Binding-site contacts:
Ligand atom N contacts residue ASN46 of chain 1.A at 3.5 Å (h-bond).
Ligand atom CG contacts residue ARG96 of chain 1.A at 3.5 Å.
Ligand atom CD1 contacts residue GLN49 of chain 1.A at 3.5 Å.
Ligand atom CZ3 contacts residue GLN49 of chain 1.A at 3.7 Å.
Ligand atom CE contacts residue MET98 of chain 1.A at 3.6 Å (hydrophobic).
Ligand atom N contacts residue TYR39 of chain 1.A at 3.5 Å (h-bond).
Ligand atom O contacts residue VAL59 of chain 1.A at 3.4 Å.
Ligand atom CZ2 contacts residue ARG96 of chain 1.A at 3.7 Å.
Ligand atom CZ2 contacts residue VAL51 of chain 1.A at 3.5 Å (hydrophobic).
Ligand atom NE1 contacts residue GLN49 of chain 1.A at 3.4 Å (h-bond).
Ligand atom CZ2 contacts residue TYR106 of chain 1.A at 3.4 Å (hydrophobic).
Ligand atom CD1 contacts residue ARG96 of chain 1.A at 3.4 Å.
Ligand atom C contacts residue VAL59 of chain 1.A at 3.5 Å (hydrophobic).
Ligand atom NE1 contacts residue ARG96 of chain 1.A at 3.5 Å (salt-bridge).
Ligand atom CE3 contacts residue TYR39 of chain 1.A at 3.5 Å (hydrophobic).
Ligand atom CE1 contacts residue GLU54 of chain 1.A at 3.5 Å.
Ligand atom CH2 contacts residue TYR106 of chain 1.A at 3.6 Å (hydrophobic).
Ligand atom CE2 contacts residue GLN49 of chain 1.A at 3.4 Å.
Ligand atom CA contacts residue ASP56 of chain 1.A at 3.5 Å.
Ligand atom CM contacts residue TYR39 of chain 1.A at 3.6 Å (hydrophobic).
Ligand atom CB contacts residue ARG96 of chain 1.A at 3.6 Å.
Ligand atom CE2 contacts residue ARG96 of chain 1.A at 3.6 Å.
Ligand atom CH2 contacts residue VAL51 of chain 1.A at 3.5 Å (hydrophobic).
Ligand atom CE3 contacts residue GLN49 of chain 1.A at 3.6 Å.
Ligand atom CA contacts residue TYR39 of chain 1.A at 3.6 Å (hydrophobic).
Ligand atom O contacts residue GLN49 of chain 1.A at 2.8 Å (h-bond).
Ligand atom NE2 contacts residue GLU54 of chain 1.A at 3.1 Å (salt-bridge).
Ligand atom CH2 contacts residue GLN49 of chain 1.A at 3.7 Å.
Ligand atom CG contacts residue GLN49 of chain 1.A at 3.5 Å.
Ligand atom O contacts residue VAL59 of chain 1.A at 3.6 Å.
Ligand atom CD2 contacts residue GLN49 of chain 1.A at 3.5 Å.
Ligand atom ND1 contacts residue ASP56 of chain 1.A at 2.9 Å (salt-bridge).
Ligand atom O contacts residue ASP56 of chain 1.A at 3.4 Å.
Ligand atom CB contacts residue GLN49 of chain 1.A at 3.6 Å.
Ligand atom N contacts residue GLN49 of chain 1.A at 3.0 Å (h-bond).
Ligand atom O contacts residue VAL51 of chain 1.A at 3.4 Å.
Ligand atom CD2 contacts residue ARG96 of chain 1.A at 3.6 Å.
Ligand atom O contacts residue TYR39 of chain 1.A at 3.5 Å (h-bond).
Ligand atom O contacts residue ASN46 of chain 1.A at 2.9 Å (h-bond).
Ligand atom C contacts residue TYR39 of chain 1.A at 3.5 Å (hydrophobic).

A small-molecule ligand and the protein it binds are described below.
Small molecule (SMILES): CCCC[C@H]1C(=O)N(C)[C@@H](CCCC)C(=O)N[C@@H](CCCN=C(N)N)C(=O)N[C@@H](C(=O)NCC(N)=O)CSCC(=O)N[C@@H](Cc2ccccc2)C(=O)N(C)[C@@H](C)C(=O)N[C@@H](CC(N)=O)C(=O)N2CCC[C@H]2C(=O)N[C@@H](Cc2cnc[nH]2)C(=O)N[C@@H](CC(C)C)C(=O)N(C)CC(=O)N[C@@H](CC2=CN=C3C=CC=CC23)C(=O)N[C@@H](CO)C(=O)N[C@@H](CC2=CN=C3C=CC=CC23)C(=O)N1C

Sequence of chain 1.A:
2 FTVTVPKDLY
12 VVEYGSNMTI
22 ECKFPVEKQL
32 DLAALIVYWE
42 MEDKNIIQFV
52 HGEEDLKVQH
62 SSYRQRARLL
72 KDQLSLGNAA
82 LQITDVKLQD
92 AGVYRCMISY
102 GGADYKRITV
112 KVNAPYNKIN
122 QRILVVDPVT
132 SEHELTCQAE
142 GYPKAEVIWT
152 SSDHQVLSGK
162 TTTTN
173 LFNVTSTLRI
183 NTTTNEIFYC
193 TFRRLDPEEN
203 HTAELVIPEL